Sequence of chain 1.A:
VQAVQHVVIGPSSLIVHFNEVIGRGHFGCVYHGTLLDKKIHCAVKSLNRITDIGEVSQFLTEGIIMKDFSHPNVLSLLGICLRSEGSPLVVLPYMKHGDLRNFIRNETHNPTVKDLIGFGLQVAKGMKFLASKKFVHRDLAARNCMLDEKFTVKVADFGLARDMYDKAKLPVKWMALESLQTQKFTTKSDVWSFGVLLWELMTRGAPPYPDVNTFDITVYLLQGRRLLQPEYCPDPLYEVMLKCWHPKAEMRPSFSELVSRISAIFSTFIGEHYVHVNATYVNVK

Binding-site contacts:
Ligand atom N13 contacts residue TYR118 of chain 1.A at 3.6 Å.
Ligand atom C9 contacts residue ILE43 of chain 1.A at 3.4 Å (hydrophobic).
Ligand atom F25 contacts residue ASP181 of chain 1.A at 3.6 Å.
Ligand atom C14 contacts residue MET119 of chain 1.A at 3.8 Å (hydrophobic).
Ligand atom F25 contacts residue ASN168 of chain 1.A at 3.6 Å.
Ligand atom N2 contacts residue LYS120 of chain 1.A at 2.9 Å (salt-bridge).
Ligand atom C26 contacts residue IPA1 of chain 1.C at 3.5 Å.
Ligand atom N13 contacts residue MET119 of chain 1.A at 2.8 Å (h-bond).
Ligand atom C9 contacts residue MET170 of chain 1.A at 3.4 Å (hydrophobic).
Ligand atom C20 contacts residue LEU116 of chain 1.A at 3.9 Å (hydrophobic).
Ligand atom C16 contacts residue ALA67 of chain 1.A at 3.8 Å (hydrophobic).
Ligand atom C16 contacts residue LEU116 of chain 1.A at 3.9 Å (hydrophobic).
Ligand atom N2 contacts residue HIS121 of chain 1.A at 3.7 Å.
Ligand atom F25 contacts residue ALA180 of chain 1.A at 3.2 Å.
Ligand atom C11 contacts residue MET170 of chain 1.A at 3.5 Å (hydrophobic).
Ligand atom CL23 contacts residue LEU99 of chain 1.A at 3.8 Å.
Ligand atom C4 contacts residue GLY122 of chain 1.A at 3.6 Å.
Ligand atom C20 contacts residue VAL51 of chain 1.A at 3.7 Å (hydrophobic).
Ligand atom C27 contacts residue IPA1 of chain 1.C at 3.5 Å.
Ligand atom N2 contacts residue GLY122 of chain 1.A at 3.4 Å (h-bond).
Ligand atom CL29 contacts residue TYR189 of chain 1.A at 3.8 Å.
Ligand atom CL23 contacts residue ALA180 of chain 1.A at 3.6 Å.
Ligand atom C15 contacts residue PRO117 of chain 1.A at 3.2 Å (hydrophobic).
Ligand atom O18 contacts residue LEU116 of chain 1.A at 3.4 Å.
Ligand atom C6 contacts residue TYR118 of chain 1.A at 3.9 Å (hydrophobic).
Ligand atom N13 contacts residue MET170 of chain 1.A at 3.6 Å.
Ligand atom C27 contacts residue TYR189 of chain 1.A at 3.6 Å (hydrophobic).
Ligand atom C12 contacts residue MET119 of chain 1.A at 3.0 Å (hydrophobic).
Ligand atom C15 contacts residue ALA67 of chain 1.A at 3.6 Å (hydrophobic).
Ligand atom CL23 contacts residue ASP181 of chain 1.A at 3.8 Å.
Ligand atom C12 contacts residue TYR118 of chain 1.A at 3.4 Å (hydrophobic).
Ligand atom C14 contacts residue MET170 of chain 1.A at 3.2 Å (hydrophobic).
Ligand atom C15 contacts residue MET170 of chain 1.A at 3.7 Å (hydrophobic).
Ligand atom C20 contacts residue TYR189 of chain 1.A at 3.2 Å (hydrophobic).
Ligand atom C1 contacts residue LYS120 of chain 1.A at 3.4 Å.
Ligand atom C6 contacts residue GLY122 of chain 1.A at 3.3 Å.
Ligand atom CL29 contacts residue VAL51 of chain 1.A at 3.8 Å.
Ligand atom C10 contacts residue MET170 of chain 1.A at 3.1 Å (hydrophobic).
Ligand atom C26 contacts residue ARG167 of chain 1.A at 3.7 Å.
Ligand atom C6 contacts residue MET119 of chain 1.A at 3.5 Å (hydrophobic).

The small molecule below binds the protein below.
Small molecule (SMILES): CNC(=O)/C=C/c1cnc2ccc(O[C@H](C)c3c(Cl)ccc(F)c3Cl)cc2c1